The protein below binds the small molecule below.
Small molecule (SMILES): CC(=O)N[C@H]1[C@H](O[C@H]2[C@H](O)[C@@H](NC(C)=O)CO[C@@H]2CO)O[C@H](CO)[C@@H](O)[C@@H]1O

Sequence of chain 7.E:
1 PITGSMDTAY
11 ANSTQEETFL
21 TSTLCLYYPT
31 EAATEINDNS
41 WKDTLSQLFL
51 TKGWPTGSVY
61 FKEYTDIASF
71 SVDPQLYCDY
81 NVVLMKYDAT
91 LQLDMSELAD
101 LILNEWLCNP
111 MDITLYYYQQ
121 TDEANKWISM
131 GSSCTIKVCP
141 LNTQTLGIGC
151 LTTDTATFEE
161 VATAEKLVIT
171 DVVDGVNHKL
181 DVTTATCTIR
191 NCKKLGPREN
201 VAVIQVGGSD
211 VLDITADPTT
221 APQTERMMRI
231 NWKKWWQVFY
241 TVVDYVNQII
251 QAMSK

Binding-site contacts:
Ligand atom O5 contacts residue ASN12 of chain 7.E at 2.7 Å (h-bond).
Ligand atom O7 contacts residue ASN12 of chain 7.E at 3.6 Å.
Ligand atom N2 contacts residue ASN12 of chain 7.E at 3.8 Å.
Ligand atom C5 contacts residue ASN12 of chain 7.E at 4.1 Å.
Ligand atom C2 contacts residue ASN12 of chain 7.E at 3.3 Å.
Ligand atom C1 contacts residue ASN12 of chain 7.E at 2.2 Å.
Ligand atom C7 contacts residue ASN12 of chain 7.E at 3.9 Å.